Sequence of chain 3.D:
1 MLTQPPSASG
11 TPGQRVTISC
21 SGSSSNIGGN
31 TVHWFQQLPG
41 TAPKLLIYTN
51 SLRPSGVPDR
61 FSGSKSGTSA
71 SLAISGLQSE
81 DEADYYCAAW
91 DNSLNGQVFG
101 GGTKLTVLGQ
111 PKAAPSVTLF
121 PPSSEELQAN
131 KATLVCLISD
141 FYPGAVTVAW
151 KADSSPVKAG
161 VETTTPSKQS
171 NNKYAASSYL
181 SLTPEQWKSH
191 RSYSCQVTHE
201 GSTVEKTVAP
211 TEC

Binding-site contacts:
Ligand atom C4 contacts residue ASN25 of chain 1.A at 4.2 Å.
Ligand atom O5 contacts residue GLN17 of chain 1.A at 3.6 Å.
Ligand atom C5 contacts residue ASN25 of chain 1.A at 3.7 Å.
Ligand atom O5 contacts residue SER62 of chain 3.D at 2.7 Å (h-bond).
Ligand atom C8 contacts residue ASP19 of chain 1.A at 3.3 Å.
Ligand atom C3 contacts residue ASN25 of chain 1.A at 3.8 Å.
Ligand atom O5 contacts residue GLY63 of chain 3.D at 3.8 Å.
Ligand atom O3 contacts residue ARG15 of chain 3.D at 4.1 Å.
Ligand atom O6 contacts residue GLN17 of chain 1.A at 3.1 Å (h-bond).
Ligand atom N2 contacts residue ASN25 of chain 1.A at 2.9 Å (h-bond).
Ligand atom C2 contacts residue ASN25 of chain 1.A at 2.4 Å.
Ligand atom C6 contacts residue SER62 of chain 3.D at 3.6 Å.
Ligand atom C6 contacts residue SER71 of chain 3.D at 3.6 Å.
Ligand atom C6 contacts residue SER64 of chain 3.D at 3.5 Å.
Ligand atom C4 contacts residue GLN17 of chain 1.A at 4.2 Å.
Ligand atom C1 contacts residue SER62 of chain 3.D at 3.3 Å.
Ligand atom C7 contacts residue GLN17 of chain 1.A at 4.2 Å.
Ligand atom C4 contacts residue ARG15 of chain 3.D at 3.3 Å.
Ligand atom C5 contacts residue SER64 of chain 3.D at 4.2 Å.
Ligand atom O7 contacts residue ASN25 of chain 1.A at 3.8 Å.
Ligand atom C1 contacts residue GLY63 of chain 3.D at 4.3 Å.
Ligand atom C6 contacts residue GLN17 of chain 1.A at 3.9 Å.
Ligand atom O4 contacts residue GLN17 of chain 1.A at 3.9 Å.
Ligand atom C1 contacts residue ASN25 of chain 1.A at 1.4 Å.
Ligand atom O4 contacts residue ARG15 of chain 3.D at 2.4 Å (salt-bridge).
Ligand atom C4 contacts residue SER62 of chain 3.D at 3.4 Å.
Ligand atom C5 contacts residue SER62 of chain 3.D at 3.4 Å.
Ligand atom C8 contacts residue GLN17 of chain 1.A at 4.0 Å.
Ligand atom C7 contacts residue ASN25 of chain 1.A at 3.5 Å.
Ligand atom O6 contacts residue SER64 of chain 3.D at 3.4 Å.
Ligand atom O5 contacts residue ASN25 of chain 1.A at 2.4 Å (h-bond).
Ligand atom C7 contacts residue ASP19 of chain 1.A at 4.2 Å.
Ligand atom C1 contacts residue GLN17 of chain 1.A at 3.6 Å.
Ligand atom O6 contacts residue SER71 of chain 3.D at 3.2 Å (h-bond).
Ligand atom O5 contacts residue SER64 of chain 3.D at 3.9 Å.
Ligand atom C3 contacts residue SER62 of chain 3.D at 3.9 Å.
Ligand atom C2 contacts residue SER62 of chain 3.D at 3.3 Å.
Ligand atom C5 contacts residue GLN17 of chain 1.A at 3.4 Å.
Ligand atom C8 contacts residue ARG315 of chain 1.A at 3.6 Å.
Ligand atom O7 contacts residue GLN17 of chain 1.A at 3.2 Å.

The protein below binds the small molecule below.
Small molecule (SMILES): CC(=O)N[C@@H]1[C@@H](O)[C@H](O)[C@@H](CO)O[C@H]1O

Sequence of chain 1.A:
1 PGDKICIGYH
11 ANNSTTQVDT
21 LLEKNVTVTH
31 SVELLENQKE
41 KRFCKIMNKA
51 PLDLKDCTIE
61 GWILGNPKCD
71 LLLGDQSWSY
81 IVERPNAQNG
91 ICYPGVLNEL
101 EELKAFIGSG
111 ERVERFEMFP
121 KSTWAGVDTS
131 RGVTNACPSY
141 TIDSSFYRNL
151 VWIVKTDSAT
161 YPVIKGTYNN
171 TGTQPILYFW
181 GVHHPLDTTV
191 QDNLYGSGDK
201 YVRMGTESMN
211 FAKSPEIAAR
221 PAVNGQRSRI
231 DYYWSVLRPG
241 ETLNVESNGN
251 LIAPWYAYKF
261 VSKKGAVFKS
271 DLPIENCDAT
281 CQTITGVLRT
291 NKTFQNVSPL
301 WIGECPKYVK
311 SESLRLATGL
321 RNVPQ